Binding-site contacts:
Ligand atom OG contacts residue SER22 of chain 1.A at 3.3 Å.
Ligand atom CA contacts residue LEU2 of chain 1.A at 4.0 Å (hydrophobic).
Ligand atom CD contacts residue TRP30 of chain 1.A at 4.0 Å (hydrophobic).
Ligand atom CB contacts residue GLY29 of chain 1.A at 3.5 Å.
Ligand atom CB contacts residue GLY29 of chain 1.A at 4.0 Å.
Ligand atom O contacts residue GLY29 of chain 1.A at 3.6 Å.
Ligand atom CB contacts residue SER22 of chain 1.A at 3.9 Å.
Ligand atom O contacts residue SER22 of chain 1.A at 3.0 Å.
Ligand atom CB contacts residue TRP30 of chain 1.A at 3.2 Å (hydrophobic).
Ligand atom N contacts residue GLY29 of chain 1.A at 2.6 Å (h-bond).
Ligand atom O contacts residue GLY29 of chain 1.A at 3.5 Å.
Ligand atom CB contacts residue ILE18 of chain 1.A at 2.8 Å (hydrophobic).
Ligand atom CZ contacts residue LEU3 of chain 1.A at 3.6 Å (hydrophobic).
Ligand atom N contacts residue LEU2 of chain 1.A at 3.3 Å.
Ligand atom CA contacts residue GLY29 of chain 1.A at 3.5 Å.
Ligand atom C contacts residue SER22 of chain 1.A at 4.0 Å.
Ligand atom CA contacts residue LEU2 of chain 1.A at 4.0 Å (hydrophobic).
Ligand atom CE1 contacts residue LEU3 of chain 1.A at 3.5 Å (hydrophobic).
Ligand atom NZ contacts residue TRP30 of chain 1.A at 3.0 Å (h-bond).
Ligand atom CE2 contacts residue LEU3 of chain 1.A at 4.0 Å (hydrophobic).
Ligand atom OG1 contacts residue LEU2 of chain 1.A at 3.4 Å.
Ligand atom CA contacts residue GLY29 of chain 1.A at 3.5 Å.
Ligand atom N contacts residue TRP30 of chain 1.A at 3.8 Å.
Ligand atom C contacts residue GLY29 of chain 1.A at 3.5 Å.
Ligand atom N contacts residue LEU2 of chain 1.A at 3.2 Å.
Ligand atom O contacts residue ILE18 of chain 1.A at 2.9 Å.
Ligand atom O contacts residue ASP48 of chain 1.A at 3.8 Å.
Ligand atom CD1 contacts residue LEU3 of chain 1.A at 3.7 Å (hydrophobic).
Ligand atom C contacts residue LEU2 of chain 1.A at 3.9 Å (hydrophobic).
Ligand atom O contacts residue LEU2 of chain 1.A at 4.0 Å.
Ligand atom CE contacts residue TRP30 of chain 1.A at 3.9 Å (hydrophobic).
Ligand atom CA contacts residue ILE18 of chain 1.A at 4.0 Å (hydrophobic).
Ligand atom CG2 contacts residue GLY29 of chain 1.A at 3.6 Å.
Ligand atom OG contacts residue ILE18 of chain 1.A at 2.9 Å.
Ligand atom CG contacts residue TRP30 of chain 1.A at 3.1 Å (hydrophobic).
Ligand atom CB contacts residue LEU2 of chain 1.A at 3.2 Å (hydrophobic).
Ligand atom C contacts residue ILE18 of chain 1.A at 3.9 Å (hydrophobic).
Ligand atom O contacts residue LYS60 of chain 1.A at 4.0 Å.
Ligand atom O contacts residue TRP30 of chain 1.A at 3.7 Å.
Ligand atom CD1 contacts residue LEU2 of chain 1.A at 2.7 Å (hydrophobic).

Sequence of chain 1.A:
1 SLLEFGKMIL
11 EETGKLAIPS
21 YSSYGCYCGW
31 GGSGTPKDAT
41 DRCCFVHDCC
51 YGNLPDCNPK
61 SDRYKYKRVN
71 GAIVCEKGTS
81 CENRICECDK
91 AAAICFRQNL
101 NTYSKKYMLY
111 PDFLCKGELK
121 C

This protein binds this small molecule.
Small molecule (SMILES): CC(C)C[C@H](NC(=O)[C@@H](N)Cc1ccccc1)C(=O)N[C@@H](CO)C(=O)N[C@H](C(=O)N[C@H](C=O)CCCCN)[C@@H](C)O